Sequence of chain 2.A:
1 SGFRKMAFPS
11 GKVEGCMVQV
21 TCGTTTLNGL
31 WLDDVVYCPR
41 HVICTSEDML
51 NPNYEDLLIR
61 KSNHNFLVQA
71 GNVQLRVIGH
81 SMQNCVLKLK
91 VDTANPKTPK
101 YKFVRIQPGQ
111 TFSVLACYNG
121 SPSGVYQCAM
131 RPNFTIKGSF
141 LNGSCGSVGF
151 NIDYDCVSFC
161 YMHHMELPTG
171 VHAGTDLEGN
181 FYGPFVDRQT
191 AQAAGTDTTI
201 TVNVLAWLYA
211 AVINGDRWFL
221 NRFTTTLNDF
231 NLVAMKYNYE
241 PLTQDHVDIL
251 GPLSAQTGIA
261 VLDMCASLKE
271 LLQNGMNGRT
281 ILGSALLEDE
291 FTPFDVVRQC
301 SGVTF

Sequence of chain 1.A:
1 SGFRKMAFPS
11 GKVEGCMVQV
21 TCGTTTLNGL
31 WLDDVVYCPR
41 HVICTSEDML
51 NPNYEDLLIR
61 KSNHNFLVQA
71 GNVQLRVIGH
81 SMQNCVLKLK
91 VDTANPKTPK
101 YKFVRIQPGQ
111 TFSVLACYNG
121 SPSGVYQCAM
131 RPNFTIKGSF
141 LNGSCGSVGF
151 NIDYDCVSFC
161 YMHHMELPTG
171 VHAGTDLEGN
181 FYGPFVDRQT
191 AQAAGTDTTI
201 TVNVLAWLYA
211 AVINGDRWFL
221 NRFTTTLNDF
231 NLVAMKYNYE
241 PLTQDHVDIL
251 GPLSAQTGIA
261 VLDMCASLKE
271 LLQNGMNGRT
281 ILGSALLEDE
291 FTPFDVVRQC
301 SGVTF

This small molecule binds to this protein.
Small molecule (SMILES): CC(C)(C)c1ccc(N(C(=O)CCO)[C@@H](C(=O)NC2CCCCC2)c2cccnc2)cc1

Binding-site contacts:
Ligand atom C25 contacts residue GLU166 of chain 1.A at 3.6 Å.
Ligand atom C04 contacts residue MET49 of chain 1.A at 3.5 Å (hydrophobic).
Ligand atom N26 contacts residue SER144 of chain 1.A at 3.8 Å.
Ligand atom C03 contacts residue GLN189 of chain 1.A at 3.7 Å.
Ligand atom C13 contacts residue GLU166 of chain 1.A at 3.8 Å.
Ligand atom N11 contacts residue CYS145 of chain 1.A at 3.5 Å (h-bond).
Ligand atom C07 contacts residue HIS164 of chain 1.A at 3.0 Å.
Ligand atom C16 contacts residue GLU166 of chain 1.A at 3.3 Å.
Ligand atom C01 contacts residue HIS41 of chain 1.A at 3.7 Å.
Ligand atom C28 contacts residue CYS145 of chain 1.A at 2.7 Å (hydrophobic).
Ligand atom C17 contacts residue GLU166 of chain 1.A at 3.2 Å.
Ligand atom C07 contacts residue HIS41 of chain 1.A at 3.6 Å.
Ligand atom N26 contacts residue GLU166 of chain 1.A at 3.7 Å.
Ligand atom O29 contacts residue CYS145 of chain 1.A at 3.3 Å (h-bond).
Ligand atom C07 contacts residue CYS145 of chain 1.A at 3.6 Å (hydrophobic).
Ligand atom C18 contacts residue GLU166 of chain 1.A at 3.1 Å.
Ligand atom C01 contacts residue ASP187 of chain 1.A at 3.5 Å.
Ligand atom C07 contacts residue MET165 of chain 1.A at 3.7 Å (hydrophobic).
Ligand atom C31 contacts residue CYS145 of chain 1.A at 2.9 Å (hydrophobic).
Ligand atom C27 contacts residue GLU166 of chain 1.A at 3.6 Å.
Ligand atom N26 contacts residue HIS163 of chain 1.A at 3.0 Å (h-bond).
Ligand atom O29 contacts residue LEU141 of chain 1.A at 3.8 Å.
Ligand atom O14 contacts residue GLU166 of chain 1.A at 2.7 Å (salt-bridge).
Ligand atom O29 contacts residue ASN142 of chain 1.A at 3.2 Å.
Ligand atom C25 contacts residue PHE140 of chain 1.A at 3.4 Å (hydrophobic).
Ligand atom O32 contacts residue GLY143 of chain 1.A at 3.6 Å (h-bond).
Ligand atom O29 contacts residue GLY143 of chain 1.A at 2.9 Å (h-bond).
Ligand atom C23 contacts residue ASN142 of chain 1.A at 3.5 Å.
Ligand atom C27 contacts residue HIS163 of chain 1.A at 3.8 Å.
Ligand atom C06 contacts residue HIS164 of chain 1.A at 3.5 Å.
Ligand atom C25 contacts residue LEU141 of chain 1.A at 3.5 Å (hydrophobic).
Ligand atom C24 contacts residue LEU141 of chain 1.A at 3.3 Å (hydrophobic).
Ligand atom C31 contacts residue GLY143 of chain 1.A at 3.4 Å.
Ligand atom C24 contacts residue GLU166 of chain 1.A at 3.6 Å.
Ligand atom C30 contacts residue CYS145 of chain 1.A at 1.8 Å (hydrophobic).
Ligand atom C12 contacts residue ASN142 of chain 1.A at 3.5 Å.
Ligand atom C24 contacts residue PHE140 of chain 1.A at 3.5 Å (hydrophobic).
Ligand atom C06 contacts residue HIS41 of chain 1.A at 3.5 Å.
Ligand atom C24 contacts residue ASN142 of chain 1.A at 3.5 Å.
Ligand atom O14 contacts residue MET165 of chain 1.A at 3.4 Å.